A small-molecule ligand and the protein it binds are described below.
Small molecule (SMILES): CCCCCCCCCCCC[N+](C)(C)CCCS(=O)(=O)O

Sequence of chain 5.A:
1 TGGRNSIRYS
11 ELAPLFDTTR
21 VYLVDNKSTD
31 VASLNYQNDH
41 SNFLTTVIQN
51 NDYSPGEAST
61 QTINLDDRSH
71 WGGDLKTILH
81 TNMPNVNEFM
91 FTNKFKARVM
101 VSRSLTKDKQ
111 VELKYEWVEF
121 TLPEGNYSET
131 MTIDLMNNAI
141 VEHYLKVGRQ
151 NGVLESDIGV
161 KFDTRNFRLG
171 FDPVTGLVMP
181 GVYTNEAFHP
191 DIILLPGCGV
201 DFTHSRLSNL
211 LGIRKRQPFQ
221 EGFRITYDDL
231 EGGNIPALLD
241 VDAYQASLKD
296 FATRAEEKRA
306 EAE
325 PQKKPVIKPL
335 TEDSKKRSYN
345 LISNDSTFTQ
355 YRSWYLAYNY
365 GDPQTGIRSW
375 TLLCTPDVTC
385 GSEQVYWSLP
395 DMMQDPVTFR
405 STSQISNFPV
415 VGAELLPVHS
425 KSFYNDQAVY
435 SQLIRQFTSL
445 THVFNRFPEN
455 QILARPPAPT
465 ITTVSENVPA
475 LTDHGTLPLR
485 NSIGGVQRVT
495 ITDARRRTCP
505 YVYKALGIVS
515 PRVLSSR

Binding-site contacts:
Ligand atom C13 contacts residue ARG224 of chain 5.A at 4.1 Å.
Ligand atom C14 contacts residue ARG224 of chain 5.A at 4.5 Å.
Ligand atom C1 contacts residue ARG98 of chain 5.A at 3.2 Å.
Ligand atom N1 contacts residue TRP117 of chain 5.A at 4.1 Å.
Ligand atom N1 contacts residue ARG224 of chain 5.A at 4.2 Å.
Ligand atom S1 contacts residue ARG98 of chain 5.A at 4.4 Å.
Ligand atom O1S contacts residue ASP228 of chain 5.A at 3.6 Å.
Ligand atom C15 contacts residue ARG224 of chain 5.A at 3.3 Å.
Ligand atom C2 contacts residue ARG224 of chain 5.A at 3.8 Å.
Ligand atom C15 contacts residue TRP117 of chain 5.A at 4.2 Å (hydrophobic).
Ligand atom O3S contacts residue THR226 of chain 5.A at 4.0 Å.
Ligand atom C2 contacts residue ARG98 of chain 5.A at 3.4 Å.
Ligand atom O1S contacts residue ARG98 of chain 5.A at 3.6 Å.
Ligand atom O1S contacts residue THR226 of chain 5.A at 4.3 Å.
Ligand atom N1 contacts residue ARG98 of chain 5.A at 4.3 Å.
Ligand atom C3 contacts residue TRP117 of chain 5.A at 3.5 Å (hydrophobic).
Ligand atom C16 contacts residue TRP117 of chain 5.A at 3.7 Å (hydrophobic).
Ligand atom C3 contacts residue ARG224 of chain 5.A at 3.5 Å.
Ligand atom C1 contacts residue ARG224 of chain 5.A at 3.8 Å.
Ligand atom C16 contacts residue ARG224 of chain 5.A at 4.0 Å.
Ligand atom C3 contacts residue ARG98 of chain 5.A at 3.2 Å.